This small molecule binds to this protein.
Small molecule (SMILES): C[C@@H]1Nc2[nH]c(N)nc(=O)c2N[C@H]1[C@@H](C)Nc1ccc(C[C@H](O)[C@@H](O)[C@H](O)CO[C@H]2O[C@H](COP(=O)(O)O[C@H](CCC(=O)O)C(=O)O)[C@@H](O)[C@H]2O)cc1

Sequence of chain 1.A:
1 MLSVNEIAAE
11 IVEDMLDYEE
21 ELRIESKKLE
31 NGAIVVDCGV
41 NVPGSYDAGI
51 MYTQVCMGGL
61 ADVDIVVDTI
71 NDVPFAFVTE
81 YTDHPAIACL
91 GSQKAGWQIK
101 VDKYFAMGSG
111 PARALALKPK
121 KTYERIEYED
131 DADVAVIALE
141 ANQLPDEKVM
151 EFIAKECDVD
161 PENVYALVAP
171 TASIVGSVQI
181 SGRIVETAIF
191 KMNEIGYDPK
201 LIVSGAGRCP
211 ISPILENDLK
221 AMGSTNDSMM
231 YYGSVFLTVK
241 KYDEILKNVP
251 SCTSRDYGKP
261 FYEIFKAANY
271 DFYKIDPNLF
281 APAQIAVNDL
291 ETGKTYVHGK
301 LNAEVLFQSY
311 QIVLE

Binding-site contacts:
Ligand atom O2 contacts residue LYS94 of chain 1.A at 3.0 Å (salt-bridge).
Ligand atom C15 contacts residue PHE272 of chain 1.A at 3.2 Å (hydrophobic).
Ligand atom C8 contacts residue GLU140 of chain 1.A at 3.5 Å.
Ligand atom C9 contacts residue MET107 of chain 1.A at 3.5 Å (hydrophobic).
Ligand atom O1 contacts residue GLU140 of chain 1.A at 3.6 Å (salt-bridge).
Ligand atom N4 contacts residue ASN226 of chain 1.A at 3.0 Å (h-bond).
Ligand atom C20 contacts residue PRO119 of chain 1.A at 3.6 Å (hydrophobic).
Ligand atom C31 contacts residue GLU186 of chain 1.A at 3.2 Å.
Ligand atom N5 contacts residue GLU140 of chain 1.A at 2.7 Å (salt-bridge).
Ligand atom O16 contacts residue TYR273 of chain 1.A at 3.5 Å.
Ligand atom O1 contacts residue ALA95 of chain 1.A at 3.3 Å.
Ligand atom O13 contacts residue THR122 of chain 1.A at 2.7 Å (h-bond).
Ligand atom C6 contacts residue ARG183 of chain 1.A at 3.6 Å.
Ligand atom C1 contacts residue MET229 of chain 1.A at 3.0 Å (hydrophobic).
Ligand atom C9 contacts residue ARG183 of chain 1.A at 3.5 Å.
Ligand atom C12 contacts residue ALA95 of chain 1.A at 3.6 Å (hydrophobic).
Ligand atom C12 contacts residue LYS94 of chain 1.A at 3.6 Å.
Ligand atom N5 contacts residue MET107 of chain 1.A at 3.2 Å.
Ligand atom N2 contacts residue ARG183 of chain 1.A at 3.4 Å (salt-bridge).
Ligand atom C14 contacts residue PHE272 of chain 1.A at 3.5 Å (hydrophobic).
Ligand atom O15 contacts residue GLY96 of chain 1.A at 3.3 Å (h-bond).
Ligand atom O13 contacts residue ASN193 of chain 1.A at 3.5 Å (h-bond).
Ligand atom C22 contacts residue THR122 of chain 1.A at 3.3 Å.
Ligand atom N4 contacts residue PHE272 of chain 1.A at 3.6 Å.
Ligand atom C9 contacts residue GLU140 of chain 1.A at 3.5 Å.
Ligand atom N6 contacts residue GLU140 of chain 1.A at 2.9 Å (salt-bridge).
Ligand atom O13 contacts residue LYS94 of chain 1.A at 3.6 Å (salt-bridge).
Ligand atom O1 contacts residue ARG183 of chain 1.A at 3.0 Å.
Ligand atom O11 contacts residue ARG125 of chain 1.A at 3.3 Å (salt-bridge).
Ligand atom C1 contacts residue THR187 of chain 1.A at 3.5 Å.
Ligand atom O15 contacts residue PRO119 of chain 1.A at 3.2 Å.
Ligand atom O3 contacts residue GLU194 of chain 1.A at 3.2 Å (salt-bridge).
Ligand atom C11 contacts residue LYS94 of chain 1.A at 2.8 Å.
Ligand atom C7 contacts residue PHE272 of chain 1.A at 3.5 Å (hydrophobic).
Ligand atom N6 contacts residue ILE180 of chain 1.A at 3.3 Å.
Ligand atom N3 contacts residue ASN226 of chain 1.A at 2.9 Å (h-bond).
Ligand atom C11 contacts residue ALA95 of chain 1.A at 3.5 Å (hydrophobic).
Ligand atom N1 contacts residue ALA95 of chain 1.A at 3.5 Å (h-bond).
Ligand atom N6 contacts residue MET222 of chain 1.A at 3.3 Å (h-bond).
Ligand atom O12 contacts residue ASN193 of chain 1.A at 3.2 Å (h-bond).